Sequence of chain 4.E:
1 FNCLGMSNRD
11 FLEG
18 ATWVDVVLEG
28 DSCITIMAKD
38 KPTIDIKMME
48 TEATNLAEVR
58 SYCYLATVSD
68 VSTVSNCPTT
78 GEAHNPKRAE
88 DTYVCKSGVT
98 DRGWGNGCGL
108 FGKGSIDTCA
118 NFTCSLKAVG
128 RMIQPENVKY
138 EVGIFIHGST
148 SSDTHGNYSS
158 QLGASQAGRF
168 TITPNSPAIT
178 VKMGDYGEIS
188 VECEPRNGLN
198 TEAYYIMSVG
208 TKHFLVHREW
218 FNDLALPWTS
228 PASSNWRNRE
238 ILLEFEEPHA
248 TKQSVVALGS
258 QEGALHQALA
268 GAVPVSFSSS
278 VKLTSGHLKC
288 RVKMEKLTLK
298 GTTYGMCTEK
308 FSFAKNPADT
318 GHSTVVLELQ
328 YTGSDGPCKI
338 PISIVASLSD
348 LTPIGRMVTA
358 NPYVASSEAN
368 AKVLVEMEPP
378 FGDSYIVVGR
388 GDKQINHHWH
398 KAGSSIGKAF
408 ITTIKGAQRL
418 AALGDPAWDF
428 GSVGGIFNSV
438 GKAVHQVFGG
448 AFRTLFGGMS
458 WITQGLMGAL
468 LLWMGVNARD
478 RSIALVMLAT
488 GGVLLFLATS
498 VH

Sequence of chain 1.A:
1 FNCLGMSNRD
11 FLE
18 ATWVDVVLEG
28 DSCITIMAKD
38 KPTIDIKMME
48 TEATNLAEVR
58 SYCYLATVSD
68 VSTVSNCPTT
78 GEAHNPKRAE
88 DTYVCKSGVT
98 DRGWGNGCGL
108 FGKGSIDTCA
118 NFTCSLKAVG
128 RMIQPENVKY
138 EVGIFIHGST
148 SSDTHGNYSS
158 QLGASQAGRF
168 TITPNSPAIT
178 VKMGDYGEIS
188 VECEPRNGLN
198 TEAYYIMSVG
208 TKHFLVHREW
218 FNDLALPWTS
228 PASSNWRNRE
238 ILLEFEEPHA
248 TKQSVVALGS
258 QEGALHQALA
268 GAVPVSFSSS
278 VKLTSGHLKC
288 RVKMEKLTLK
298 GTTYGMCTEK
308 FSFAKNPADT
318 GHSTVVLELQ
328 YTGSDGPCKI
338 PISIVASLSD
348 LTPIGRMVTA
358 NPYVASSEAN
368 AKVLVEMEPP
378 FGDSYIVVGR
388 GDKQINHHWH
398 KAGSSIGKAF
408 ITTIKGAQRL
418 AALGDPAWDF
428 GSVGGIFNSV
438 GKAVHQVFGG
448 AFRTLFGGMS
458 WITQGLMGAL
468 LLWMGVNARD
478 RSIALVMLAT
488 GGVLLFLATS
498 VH

This protein binds this small molecule.
Small molecule (SMILES): CC(=O)N[C@@H]1[C@@H](O)[C@H](O)[C@@H](CO)O[C@H]1O

Binding-site contacts:
Ligand atom N2 contacts residue TYR90 of chain 4.E at 4.4 Å.
Ligand atom C6 contacts residue PHE119 of chain 4.E at 3.8 Å (hydrophobic).
Ligand atom O5 contacts residue SER66 of chain 4.E at 4.4 Å.
Ligand atom C6 contacts residue THR120 of chain 4.E at 3.4 Å.
Ligand atom O7 contacts residue ASN118 of chain 4.E at 3.0 Å (h-bond).
Ligand atom C1 contacts residue SER66 of chain 4.E at 4.5 Å.
Ligand atom C5 contacts residue PHE119 of chain 4.E at 4.4 Å (hydrophobic).
Ligand atom O5 contacts residue PHE119 of chain 4.E at 3.8 Å.
Ligand atom O7 contacts residue SER66 of chain 4.E at 3.5 Å.
Ligand atom C1 contacts residue ASN118 of chain 4.E at 1.4 Å.
Ligand atom C2 contacts residue ASN118 of chain 4.E at 2.5 Å.
Ligand atom O6 contacts residue PHE119 of chain 4.E at 4.0 Å.
Ligand atom C6 contacts residue THR89 of chain 4.E at 4.2 Å.
Ligand atom C7 contacts residue TYR90 of chain 4.E at 4.1 Å (hydrophobic).
Ligand atom O5 contacts residue THR120 of chain 4.E at 3.4 Å (h-bond).
Ligand atom C5 contacts residue THR120 of chain 4.E at 4.0 Å.
Ligand atom C7 contacts residue ASN118 of chain 4.E at 3.1 Å.
Ligand atom C8 contacts residue ASP67 of chain 4.E at 4.0 Å.
Ligand atom C4 contacts residue ASN118 of chain 4.E at 4.2 Å.
Ligand atom O5 contacts residue THR89 of chain 4.E at 4.3 Å.
Ligand atom C8 contacts residue ASN118 of chain 4.E at 4.4 Å.
Ligand atom C5 contacts residue ASN118 of chain 4.E at 3.6 Å.
Ligand atom O5 contacts residue ASN118 of chain 4.E at 2.3 Å (h-bond).
Ligand atom O4 contacts residue THR300 of chain 1.A at 4.5 Å.
Ligand atom O6 contacts residue THR120 of chain 4.E at 2.5 Å (h-bond).
Ligand atom C1 contacts residue THR89 of chain 4.E at 4.4 Å.
Ligand atom C3 contacts residue ASN118 of chain 4.E at 3.8 Å.
Ligand atom C5 contacts residue THR89 of chain 4.E at 4.2 Å.
Ligand atom C7 contacts residue ASP67 of chain 4.E at 3.9 Å.
Ligand atom O7 contacts residue ASP67 of chain 4.E at 3.5 Å (salt-bridge).
Ligand atom C8 contacts residue TYR90 of chain 4.E at 3.8 Å (hydrophobic).
Ligand atom N2 contacts residue ASN118 of chain 4.E at 2.9 Å (h-bond).